Sequence of chain 1.B:
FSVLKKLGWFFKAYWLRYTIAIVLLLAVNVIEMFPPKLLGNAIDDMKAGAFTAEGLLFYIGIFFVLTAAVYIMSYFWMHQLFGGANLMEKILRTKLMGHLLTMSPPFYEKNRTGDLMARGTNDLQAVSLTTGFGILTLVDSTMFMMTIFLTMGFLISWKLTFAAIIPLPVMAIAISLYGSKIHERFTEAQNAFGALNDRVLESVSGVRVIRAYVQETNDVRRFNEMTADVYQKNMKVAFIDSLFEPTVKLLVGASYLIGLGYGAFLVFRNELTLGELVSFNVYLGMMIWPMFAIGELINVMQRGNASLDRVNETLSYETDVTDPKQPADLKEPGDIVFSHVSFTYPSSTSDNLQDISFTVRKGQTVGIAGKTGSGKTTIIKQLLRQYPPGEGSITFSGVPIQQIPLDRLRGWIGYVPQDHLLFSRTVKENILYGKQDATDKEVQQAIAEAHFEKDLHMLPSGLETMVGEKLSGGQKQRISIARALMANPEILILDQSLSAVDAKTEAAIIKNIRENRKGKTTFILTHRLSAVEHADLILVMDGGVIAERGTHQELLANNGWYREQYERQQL

Sequence of chain 1.A:
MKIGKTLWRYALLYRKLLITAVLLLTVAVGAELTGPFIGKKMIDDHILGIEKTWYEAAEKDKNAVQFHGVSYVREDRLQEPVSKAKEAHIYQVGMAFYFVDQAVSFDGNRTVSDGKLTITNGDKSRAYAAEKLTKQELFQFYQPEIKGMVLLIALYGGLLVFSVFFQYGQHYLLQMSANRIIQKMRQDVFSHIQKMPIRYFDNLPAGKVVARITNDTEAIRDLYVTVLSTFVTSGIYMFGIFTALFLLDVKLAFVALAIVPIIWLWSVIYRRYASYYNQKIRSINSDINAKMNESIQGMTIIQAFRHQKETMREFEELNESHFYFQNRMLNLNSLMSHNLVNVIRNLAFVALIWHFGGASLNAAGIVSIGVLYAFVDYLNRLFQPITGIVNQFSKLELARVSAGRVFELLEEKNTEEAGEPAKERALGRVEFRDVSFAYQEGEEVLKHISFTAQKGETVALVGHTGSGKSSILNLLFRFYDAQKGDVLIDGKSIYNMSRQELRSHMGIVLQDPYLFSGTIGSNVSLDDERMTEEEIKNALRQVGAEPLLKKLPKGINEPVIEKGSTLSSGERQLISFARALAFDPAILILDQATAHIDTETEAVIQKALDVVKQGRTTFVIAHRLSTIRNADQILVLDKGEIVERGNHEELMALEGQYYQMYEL

A protein and the small-molecule ligand that binds it are described below.
Small molecule (SMILES): CCOc1ccc(-c2nc3ccc(-c4nc5ccc(N6CCN(C)CC6)cc5[nH]4)cc3[nH]2)cc1

Binding-site contacts:
Ligand atom C2 contacts residue VAL271 of chain 1.B at 4.2 Å (hydrophobic).
Ligand atom C26 contacts residue VAL275 of chain 1.B at 3.7 Å (hydrophobic).
Ligand atom C25 contacts residue ILE205 of chain 1.B at 4.0 Å (hydrophobic).
Ligand atom C3 contacts residue VAL271 of chain 1.B at 3.4 Å (hydrophobic).
Ligand atom N2 contacts residue LYS272 of chain 1.B at 4.2 Å.
Ligand atom C6 contacts residue GLN384 of chain 1.A at 4.2 Å.
Ligand atom C26 contacts residue ARG381 of chain 1.A at 3.8 Å.
Ligand atom N6 contacts residue GLY202 of chain 1.B at 3.8 Å.
Ligand atom C27 contacts residue VAL275 of chain 1.B at 3.5 Å (hydrophobic).
Ligand atom C6 contacts residue LYS272 of chain 1.B at 4.0 Å.
Ligand atom C4 contacts residue VAL271 of chain 1.B at 3.9 Å (hydrophobic).
Ligand atom N1 contacts residue VAL271 of chain 1.B at 3.6 Å.
Ligand atom C2 contacts residue GLN384 of chain 1.A at 3.8 Å.
Ligand atom C5 contacts residue GLN384 of chain 1.A at 4.2 Å.
Ligand atom C12 contacts residue GLU268 of chain 1.B at 3.5 Å.
Ligand atom C1 contacts residue GLN384 of chain 1.A at 4.2 Å.
Ligand atom C2 contacts residue ILE311 of chain 1.B at 3.4 Å (hydrophobic).
Ligand atom C27 contacts residue ARG381 of chain 1.A at 4.0 Å.
Ligand atom C23 contacts residue ILE205 of chain 1.B at 3.4 Å (hydrophobic).
Ligand atom C4 contacts residue GLN384 of chain 1.A at 3.9 Å.
Ligand atom C22 contacts residue PHE267 of chain 1.B at 3.8 Å (hydrophobic).
Ligand atom C7 contacts residue VAL271 of chain 1.B at 3.9 Å (hydrophobic).
Ligand atom C3 contacts residue ILE311 of chain 1.B at 3.8 Å (hydrophobic).
Ligand atom N3 contacts residue GLU268 of chain 1.B at 3.8 Å.
Ligand atom C27 contacts residue LYS272 of chain 1.B at 4.1 Å.
Ligand atom C2 contacts residue VAL275 of chain 1.B at 3.9 Å (hydrophobic).
Ligand atom O1 contacts residue VAL275 of chain 1.B at 3.7 Å.
Ligand atom C14 contacts residue GLU268 of chain 1.B at 3.6 Å.
Ligand atom C22 contacts residue GLY202 of chain 1.B at 3.6 Å.
Ligand atom N6 contacts residue ILE205 of chain 1.B at 3.3 Å.
Ligand atom C10 contacts residue GLU268 of chain 1.B at 3.5 Å.
Ligand atom C1 contacts residue VAL275 of chain 1.B at 4.2 Å (hydrophobic).
Ligand atom O1 contacts residue TYR279 of chain 1.B at 4.2 Å.
Ligand atom C5 contacts residue LYS272 of chain 1.B at 3.6 Å.
Ligand atom C11 contacts residue GLU268 of chain 1.B at 3.0 Å.
Ligand atom N1 contacts residue PHE315 of chain 1.B at 3.9 Å.
Ligand atom N4 contacts residue GLU268 of chain 1.B at 4.2 Å.
Ligand atom C25 contacts residue GLY202 of chain 1.B at 4.3 Å.
Ligand atom C22 contacts residue ILE205 of chain 1.B at 4.1 Å (hydrophobic).
Ligand atom C3 contacts residue GLN384 of chain 1.A at 3.6 Å.